Sequence of chain 1.V:
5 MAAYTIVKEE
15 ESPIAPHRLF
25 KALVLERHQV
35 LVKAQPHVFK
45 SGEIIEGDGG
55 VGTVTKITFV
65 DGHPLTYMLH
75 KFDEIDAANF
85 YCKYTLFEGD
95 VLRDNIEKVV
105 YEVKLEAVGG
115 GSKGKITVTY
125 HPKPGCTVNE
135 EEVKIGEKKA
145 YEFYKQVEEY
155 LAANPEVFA

Sequence of chain 1.U:
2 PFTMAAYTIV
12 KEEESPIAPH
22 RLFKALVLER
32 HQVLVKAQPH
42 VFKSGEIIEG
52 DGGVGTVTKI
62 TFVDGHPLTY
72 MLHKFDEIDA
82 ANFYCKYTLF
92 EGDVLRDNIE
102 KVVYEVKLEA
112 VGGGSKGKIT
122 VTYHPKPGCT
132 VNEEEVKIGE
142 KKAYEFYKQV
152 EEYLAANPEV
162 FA

This small molecule binds to this protein.
Small molecule (SMILES): O=S(=O)(O)c1cccc2cccc(Nc3ccccc3)c12

Binding-site contacts:
Ligand atom O3 contacts residue SO41 of chain 1.LE at 3.6 Å.
Ligand atom C4 contacts residue PHE3 of chain 1.U at 3.9 Å (hydrophobic).
Ligand atom S contacts residue SO41 of chain 1.LE at 4.1 Å.
Ligand atom C8 contacts residue SO41 of chain 1.LE at 3.9 Å.
Ligand atom C5 contacts residue PHE3 of chain 1.U at 4.0 Å (hydrophobic).
Ligand atom N contacts residue LYS142 of chain 1.V at 3.9 Å.
Ligand atom C2 contacts residue PRO2 of chain 1.U at 3.3 Å (hydrophobic).
Ligand atom C1 contacts residue PRO2 of chain 1.U at 3.5 Å (hydrophobic).
Ligand atom C6 contacts residue PHE3 of chain 1.U at 4.2 Å (hydrophobic).
Ligand atom O2 contacts residue SO41 of chain 1.LE at 3.6 Å (h-bond).
Ligand atom C13 contacts residue LYS142 of chain 1.V at 3.3 Å.
Ligand atom C15 contacts residue PRO2 of chain 1.U at 4.2 Å (hydrophobic).
Ligand atom O1 contacts residue LYS142 of chain 1.V at 3.9 Å.
Ligand atom C3 contacts residue PRO2 of chain 1.U at 4.1 Å (hydrophobic).
Ligand atom C3 contacts residue PHE3 of chain 1.U at 4.3 Å (hydrophobic).
Ligand atom S contacts residue SO41 of chain 1.ME at 4.1 Å.
Ligand atom C11 contacts residue LYS142 of chain 1.V at 3.6 Å.
Ligand atom O3 contacts residue SO41 of chain 1.ME at 2.7 Å (h-bond).
Ligand atom O2 contacts residue SO41 of chain 1.ME at 4.4 Å.
Ligand atom O2 contacts residue LYS142 of chain 1.V at 3.4 Å.
Ligand atom C10 contacts residue PRO2 of chain 1.U at 4.4 Å (hydrophobic).
Ligand atom S contacts residue LYS142 of chain 1.V at 4.3 Å.
Ligand atom N contacts residue PRO2 of chain 1.U at 3.5 Å.
Ligand atom O2 contacts residue PRO2 of chain 1.U at 4.0 Å.
Ligand atom C9 contacts residue SO41 of chain 1.LE at 4.2 Å.
Ligand atom C16 contacts residue PRO2 of chain 1.U at 3.4 Å (hydrophobic).
Ligand atom C14 contacts residue LYS142 of chain 1.V at 4.5 Å.
Ligand atom C12 contacts residue LYS142 of chain 1.V at 2.7 Å.
Ligand atom C11 contacts residue PRO2 of chain 1.U at 3.5 Å (hydrophobic).
Ligand atom O3 contacts residue GLU146 of chain 1.V at 4.5 Å.